Binding-site contacts:
Ligand atom C3 contacts residue NAG1 of chain 1.H at 4.2 Å.
Ligand atom C2 contacts residue MAN1 of chain 1.J at 3.0 Å.
Ligand atom O5 contacts residue NAG1 of chain 1.H at 2.5 Å (h-bond).
Ligand atom O2 contacts residue NAG1 of chain 1.H at 2.4 Å (h-bond).
Ligand atom O6 contacts residue NAG1 of chain 1.H at 4.0 Å.
Ligand atom C5 contacts residue NAG1 of chain 1.H at 3.7 Å.
Ligand atom C3 contacts residue MAN1 of chain 1.J at 3.7 Å.
Ligand atom C1 contacts residue MAN1 of chain 1.J at 4.2 Å.
Ligand atom C2 contacts residue NAG1 of chain 1.H at 3.1 Å.
Ligand atom C6 contacts residue NAG1 of chain 1.H at 4.0 Å.
Ligand atom C4 contacts residue NAG1 of chain 1.H at 4.1 Å.
Ligand atom O2 contacts residue MAN1 of chain 1.J at 3.2 Å.
Ligand atom O3 contacts residue MAN1 of chain 1.J at 3.4 Å.
Ligand atom C1 contacts residue NAG1 of chain 1.H at 2.8 Å.
Ligand atom O2 contacts residue ASP17 of chain 1.C at 4.1 Å.

Sequence of chain 1.C:
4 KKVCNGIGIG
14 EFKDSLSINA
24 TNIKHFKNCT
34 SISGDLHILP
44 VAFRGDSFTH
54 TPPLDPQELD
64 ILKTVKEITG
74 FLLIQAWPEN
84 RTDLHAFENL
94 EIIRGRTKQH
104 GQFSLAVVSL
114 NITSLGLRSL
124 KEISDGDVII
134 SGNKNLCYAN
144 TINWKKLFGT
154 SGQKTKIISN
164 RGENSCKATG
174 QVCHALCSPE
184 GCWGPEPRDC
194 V

A protein and the small-molecule ligand that binds it are described below.
Small molecule (SMILES): OC[C@H]1O[C@@H](O)[C@@H](O)[C@@H](O)[C@@H]1O